Sequence of chain 1.A:
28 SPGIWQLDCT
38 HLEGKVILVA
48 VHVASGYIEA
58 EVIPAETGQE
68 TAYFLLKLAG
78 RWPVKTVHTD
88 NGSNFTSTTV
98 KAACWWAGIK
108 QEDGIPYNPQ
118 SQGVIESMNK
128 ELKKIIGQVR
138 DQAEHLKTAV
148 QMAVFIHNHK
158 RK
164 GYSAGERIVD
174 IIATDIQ

This protein binds this small molecule.
Small molecule (SMILES): CC[C@H](C)[C@@H]1NC(=O)[C@H](CCCCN)NC(=O)[C@H](CC(C)C)NC(=O)[C@H](CO)NC(=O)[C@H](CC(=O)O)NC(=O)[C@H](CCSC)NC(=O)[C@H](CC(N)=O)NC(=O)[C@H](CC(=O)O)NC1=O

Binding-site contacts:
Ligand atom CG contacts residue THR145 of chain 1.B at 3.3 Å.
Ligand atom O contacts residue GLN66 of chain 1.A at 3.4 Å.
Ligand atom C contacts residue THR96 of chain 1.A at 3.5 Å.
Ligand atom CG1 contacts residue GLN139 of chain 1.B at 3.5 Å.
Ligand atom CG contacts residue THR95 of chain 1.A at 3.8 Å.
Ligand atom CB contacts residue MET149 of chain 1.B at 3.6 Å (hydrophobic).
Ligand atom CG2 contacts residue ALA100 of chain 1.A at 3.7 Å (hydrophobic).
Ligand atom ND2 contacts residue GLN66 of chain 1.A at 3.7 Å.
Ligand atom CG1 contacts residue TRP103 of chain 1.A at 3.8 Å (hydrophobic).
Ligand atom CB contacts residue THR96 of chain 1.A at 3.5 Å.
Ligand atom OD2 contacts residue ALA140 of chain 1.B at 3.6 Å.
Ligand atom N contacts residue THR96 of chain 1.A at 3.6 Å.
Ligand atom CB contacts residue GLU141 of chain 1.B at 3.3 Å.
Ligand atom CB contacts residue GLN139 of chain 1.B at 3.7 Å.
Ligand atom CB contacts residue THR145 of chain 1.B at 3.3 Å.
Ligand atom CB contacts residue GLU141 of chain 1.B at 3.6 Å.
Ligand atom O contacts residue THR96 of chain 1.A at 3.3 Å.
Ligand atom N contacts residue GLN139 of chain 1.B at 2.9 Å (h-bond).
Ligand atom CD contacts residue ASP138 of chain 1.B at 3.6 Å.
Ligand atom CB contacts residue GLN139 of chain 1.B at 3.7 Å.
Ligand atom CG contacts residue GLU141 of chain 1.B at 3.5 Å.
Ligand atom O contacts residue THR96 of chain 1.A at 3.7 Å.
Ligand atom CG contacts residue GLN66 of chain 1.A at 3.4 Å.
Ligand atom OD1 contacts residue GLN66 of chain 1.A at 3.1 Å (h-bond).
Ligand atom OD1 contacts residue THR145 of chain 1.B at 2.8 Å (h-bond).
Ligand atom OD1 contacts residue GLU141 of chain 1.B at 3.3 Å (salt-bridge).
Ligand atom CG contacts residue GLU141 of chain 1.B at 3.4 Å.
Ligand atom ND2 contacts residue GLU141 of chain 1.B at 2.8 Å (salt-bridge).
Ligand atom N contacts residue THR96 of chain 1.A at 2.9 Å (h-bond).
Ligand atom CG contacts residue THR96 of chain 1.A at 3.8 Å.
Ligand atom CB contacts residue THR95 of chain 1.A at 3.8 Å.
Ligand atom CG1 contacts residue MET149 of chain 1.B at 3.7 Å (hydrophobic).
Ligand atom CA contacts residue THR96 of chain 1.A at 3.7 Å.
Ligand atom C contacts residue GLN139 of chain 1.B at 3.7 Å.
Ligand atom NZ contacts residue ASP138 of chain 1.B at 2.9 Å (salt-bridge).
Ligand atom OD2 contacts residue GLU141 of chain 1.B at 2.7 Å (salt-bridge).
Ligand atom OD1 contacts residue HIS142 of chain 1.B at 2.9 Å (h-bond).
Ligand atom CG contacts residue ALA99 of chain 1.A at 3.6 Å (hydrophobic).
Ligand atom CA contacts residue GLN139 of chain 1.B at 3.6 Å.
Ligand atom CG contacts residue GLU141 of chain 1.B at 3.7 Å.

Sequence of chain 1.B:
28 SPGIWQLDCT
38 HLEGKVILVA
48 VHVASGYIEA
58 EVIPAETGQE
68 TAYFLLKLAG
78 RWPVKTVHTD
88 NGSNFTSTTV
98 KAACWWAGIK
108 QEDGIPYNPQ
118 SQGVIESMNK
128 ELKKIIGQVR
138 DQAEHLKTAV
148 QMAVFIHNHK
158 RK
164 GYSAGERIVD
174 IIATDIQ